A small-molecule ligand and the protein it binds are described below.
Small molecule (SMILES): CC(=O)N[C@@H]1[C@@H](O)[C@H](O)[C@@H](CO)O[C@H]1O

Binding-site contacts:
Ligand atom C6 contacts residue ASN11 of chain 1.A at 3.3 Å.
Ligand atom O3 contacts residue VAL35 of chain 1.A at 3.3 Å.
Ligand atom C7 contacts residue ASN11 of chain 1.A at 4.3 Å.
Ligand atom C8 contacts residue LEU36 of chain 1.A at 3.7 Å (hydrophobic).
Ligand atom O5 contacts residue ASN11 of chain 1.A at 2.5 Å (h-bond).
Ligand atom O7 contacts residue PHE42 of chain 1.A at 3.6 Å.
Ligand atom C7 contacts residue LEU36 of chain 1.A at 4.1 Å (hydrophobic).
Ligand atom C3 contacts residue ASN11 of chain 1.A at 3.5 Å.
Ligand atom C7 contacts residue PHE10 of chain 1.A at 4.5 Å (hydrophobic).
Ligand atom C2 contacts residue VAL35 of chain 1.A at 4.2 Å (hydrophobic).
Ligand atom C4 contacts residue ASN11 of chain 1.A at 3.2 Å.
Ligand atom N2 contacts residue VAL35 of chain 1.A at 3.6 Å.
Ligand atom N2 contacts residue ASN11 of chain 1.A at 3.6 Å.
Ligand atom C8 contacts residue VAL35 of chain 1.A at 4.0 Å (hydrophobic).
Ligand atom O7 contacts residue SER39 of chain 1.A at 4.1 Å.
Ligand atom C7 contacts residue PHE42 of chain 1.A at 4.5 Å (hydrophobic).
Ligand atom C3 contacts residue VAL35 of chain 1.A at 4.1 Å (hydrophobic).
Ligand atom O7 contacts residue LEU36 of chain 1.A at 3.6 Å.
Ligand atom C2 contacts residue ASN11 of chain 1.A at 2.5 Å.
Ligand atom O7 contacts residue VAL35 of chain 1.A at 3.4 Å (h-bond).
Ligand atom C7 contacts residue VAL35 of chain 1.A at 3.4 Å (hydrophobic).
Ligand atom C5 contacts residue ASN11 of chain 1.A at 3.1 Å.
Ligand atom C8 contacts residue GLY7 of chain 1.A at 3.5 Å.
Ligand atom C8 contacts residue PHE10 of chain 1.A at 3.7 Å (hydrophobic).
Ligand atom O3 contacts residue ASN11 of chain 1.A at 4.4 Å.
Ligand atom C8 contacts residue ASN11 of chain 1.A at 4.0 Å.
Ligand atom C1 contacts residue ASN11 of chain 1.A at 1.4 Å.

Sequence of chain 1.A:
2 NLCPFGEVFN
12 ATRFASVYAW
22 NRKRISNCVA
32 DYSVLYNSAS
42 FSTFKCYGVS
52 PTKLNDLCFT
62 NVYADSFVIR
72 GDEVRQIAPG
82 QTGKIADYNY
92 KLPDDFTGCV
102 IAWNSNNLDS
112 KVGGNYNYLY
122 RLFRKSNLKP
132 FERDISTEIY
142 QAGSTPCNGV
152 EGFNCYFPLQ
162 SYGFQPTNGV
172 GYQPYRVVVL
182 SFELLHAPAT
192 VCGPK